A small-molecule ligand and the protein it binds are described below.
Small molecule (SMILES): [H]/N=C(\N)c1ccc(CNC(=O)[C@@H]2CCCN2C(=O)[C@@H](Cc2ccccc2)NS(=O)(=O)Cc2ccccc2)cc1

Sequence of chain 1.A:
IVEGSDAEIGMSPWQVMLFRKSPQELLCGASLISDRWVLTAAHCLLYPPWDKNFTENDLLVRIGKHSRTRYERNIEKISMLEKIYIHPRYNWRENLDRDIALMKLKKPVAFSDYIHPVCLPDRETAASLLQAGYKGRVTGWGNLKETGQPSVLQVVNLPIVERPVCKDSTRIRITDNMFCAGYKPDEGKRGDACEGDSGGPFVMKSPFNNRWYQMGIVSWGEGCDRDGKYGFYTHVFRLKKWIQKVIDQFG

Binding-site contacts:
Ligand atom C25 contacts residue TRP50 of chain 1.A at 3.7 Å (hydrophobic).
Ligand atom C33 contacts residue VAL225 of chain 1.A at 3.6 Å (hydrophobic).
Ligand atom C34 contacts residue VAL225 of chain 1.A at 3.7 Å (hydrophobic).
Ligand atom C6 contacts residue GLU202 of chain 1.A at 3.8 Å.
Ligand atom C28 contacts residue SER226 of chain 1.A at 3.7 Å.
Ligand atom C36 contacts residue GLY228 of chain 1.A at 3.7 Å.
Ligand atom N39 contacts residue ASP199 of chain 1.A at 2.8 Å (salt-bridge).
Ligand atom C7 contacts residue GLY228 of chain 1.A at 3.2 Å.
Ligand atom N39 contacts residue GLY230 of chain 1.A at 2.9 Å (h-bond).
Ligand atom N27 contacts residue HIS43 of chain 1.A at 3.5 Å (h-bond).
Ligand atom C33 contacts residue TRP227 of chain 1.A at 3.6 Å (hydrophobic).
Ligand atom C37 contacts residue GLY228 of chain 1.A at 3.8 Å.
Ligand atom C28 contacts residue HIS43 of chain 1.A at 3.7 Å.
Ligand atom N39 contacts residue ALA200 of chain 1.A at 3.1 Å (h-bond).
Ligand atom C33 contacts residue SER226 of chain 1.A at 3.6 Å.
Ligand atom O31 contacts residue TRP227 of chain 1.A at 3.2 Å.
Ligand atom C37 contacts residue ASP199 of chain 1.A at 3.6 Å.
Ligand atom N27 contacts residue SER226 of chain 1.A at 3.0 Å (h-bond).
Ligand atom C37 contacts residue ALA200 of chain 1.A at 3.2 Å (hydrophobic).
Ligand atom C35 contacts residue TRP227 of chain 1.A at 3.7 Å (hydrophobic).
Ligand atom N38 contacts residue ALA200 of chain 1.A at 3.3 Å (h-bond).
Ligand atom C18 contacts residue GLU94 of chain 1.A at 3.4 Å.
Ligand atom C3 contacts residue GLY230 of chain 1.A at 3.7 Å.
Ligand atom C36 contacts residue GLY230 of chain 1.A at 3.7 Å.
Ligand atom C35 contacts residue GLY228 of chain 1.A at 3.6 Å.
Ligand atom N38 contacts residue ASP199 of chain 1.A at 2.9 Å (salt-bridge).
Ligand atom N39 contacts residue GLY228 of chain 1.A at 3.8 Å.
Ligand atom C1 contacts residue GLU202 of chain 1.A at 3.6 Å.
Ligand atom N38 contacts residue GLY238 of chain 1.A at 3.6 Å.
Ligand atom C24 contacts residue TYR47 of chain 1.A at 3.4 Å (hydrophobic).
Ligand atom O31 contacts residue GLY228 of chain 1.A at 3.1 Å (h-bond).
Ligand atom N9 contacts residue GLY228 of chain 1.A at 2.8 Å (h-bond).
Ligand atom C24 contacts residue TRP50 of chain 1.A at 3.8 Å (hydrophobic).
Ligand atom O13 contacts residue GLY228 of chain 1.A at 3.3 Å (h-bond).
Ligand atom C2 contacts residue CYS231 of chain 1.A at 3.6 Å (hydrophobic).
Ligand atom S8 contacts residue GLY228 of chain 1.A at 3.3 Å (h-bond).
Ligand atom C16 contacts residue TRP227 of chain 1.A at 3.8 Å (hydrophobic).
Ligand atom O13 contacts residue GLY230 of chain 1.A at 3.0 Å (h-bond).
Ligand atom C28 contacts residue SER205 of chain 1.A at 3.0 Å.
Ligand atom C34 contacts residue TRP227 of chain 1.A at 3.5 Å (hydrophobic).